Sequence of chain 1.A:
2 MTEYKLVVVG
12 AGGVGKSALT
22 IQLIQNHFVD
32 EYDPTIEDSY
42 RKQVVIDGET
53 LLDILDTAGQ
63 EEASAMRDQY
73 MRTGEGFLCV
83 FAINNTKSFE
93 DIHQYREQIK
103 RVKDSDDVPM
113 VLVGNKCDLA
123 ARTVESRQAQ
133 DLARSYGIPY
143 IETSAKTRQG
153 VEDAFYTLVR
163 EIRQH

Binding-site contacts:
Ligand atom C3' contacts residue GLU32 of chain 1.A at 3.5 Å.
Ligand atom N2 contacts residue ASP120 of chain 1.A at 2.9 Å (salt-bridge).
Ligand atom N1 contacts residue ASP120 of chain 1.A at 2.8 Å (salt-bridge).
Ligand atom O2' contacts residue VAL30 of chain 1.A at 2.7 Å (h-bond).
Ligand atom O2G contacts residue GLN62 of chain 1.A at 2.8 Å (h-bond).
Ligand atom O2B contacts residue GLY14 of chain 1.A at 3.4 Å (h-bond).
Ligand atom O1A contacts residue ALA19 of chain 1.A at 2.8 Å (h-bond).
Ligand atom O2B contacts residue LYS17 of chain 1.A at 2.9 Å (salt-bridge).
Ligand atom O3G contacts residue GLY61 of chain 1.A at 2.9 Å (h-bond).
Ligand atom O2' contacts residue ASP31 of chain 1.A at 3.2 Å (salt-bridge).
Ligand atom O6 contacts residue LYS118 of chain 1.A at 3.4 Å.
Ligand atom N7 contacts residue ASN117 of chain 1.A at 3.2 Å (h-bond).
Ligand atom O3G contacts residue GLY13 of chain 1.A at 3.4 Å.
Ligand atom O6 contacts residue ASN117 of chain 1.A at 3.3 Å (h-bond).
Ligand atom C6 contacts residue ASP120 of chain 1.A at 3.6 Å.
Ligand atom O3' contacts residue ASP31 of chain 1.A at 2.9 Å (salt-bridge).
Ligand atom PB contacts residue MG1 of chain 1.E at 3.3 Å.
Ligand atom O1B contacts residue LYS17 of chain 1.A at 3.6 Å (salt-bridge).
Ligand atom O6 contacts residue ASP120 of chain 1.A at 3.5 Å (salt-bridge).
Ligand atom O2G contacts residue PRO35 of chain 1.A at 3.4 Å.
Ligand atom PG contacts residue MG1 of chain 1.E at 3.2 Å.
Ligand atom O3A contacts residue GLY16 of chain 1.A at 3.2 Å (h-bond).
Ligand atom N3B contacts residue MG1 of chain 1.E at 3.4 Å.
Ligand atom O2' contacts residue PHE29 of chain 1.A at 3.3 Å.
Ligand atom O2B contacts residue VAL15 of chain 1.A at 3.2 Å (h-bond).
Ligand atom O4' contacts residue LYS118 of chain 1.A at 3.2 Å (salt-bridge).
Ligand atom C2' contacts residue VAL30 of chain 1.A at 3.5 Å (hydrophobic).
Ligand atom O1A contacts residue GLY16 of chain 1.A at 3.4 Å.
Ligand atom C8 contacts residue ALA19 of chain 1.A at 3.5 Å (hydrophobic).
Ligand atom O1B contacts residue SER18 of chain 1.A at 3.0 Å (h-bond).
Ligand atom O6 contacts residue ALA147 of chain 1.A at 2.9 Å (h-bond).
Ligand atom O1G contacts residue THR36 of chain 1.A at 2.9 Å (h-bond).
Ligand atom O1G contacts residue MG1 of chain 1.E at 2.0 Å.
Ligand atom O2B contacts residue GLY16 of chain 1.A at 3.1 Å (h-bond).
Ligand atom C8 contacts residue GLY16 of chain 1.A at 3.6 Å.
Ligand atom O3G contacts residue LYS17 of chain 1.A at 2.7 Å (salt-bridge).
Ligand atom O1A contacts residue SER18 of chain 1.A at 3.4 Å (h-bond).
Ligand atom O6 contacts residue SER146 of chain 1.A at 3.5 Å.
Ligand atom O1B contacts residue MG1 of chain 1.E at 2.1 Å.
Ligand atom N3B contacts residue GLY14 of chain 1.A at 3.1 Å (h-bond).

This protein binds this small molecule.
Small molecule (SMILES): Nc1nc2c(ncn2[C@@H]2O[C@H](CO[P](=O)(O)O[P](=O)(O)NP(=O)(O)O)[C@@H](O)[C@H]2O)c(=O)[nH]1